This protein binds this small molecule.
Small molecule (SMILES): OC[C@H]1O[C@@](CO)(O[C@H]2O[C@H](CO)[C@@H](O)[C@H](O)[C@H]2O)[C@@H](O)[C@@H]1O

Sequence of chain 24.A:
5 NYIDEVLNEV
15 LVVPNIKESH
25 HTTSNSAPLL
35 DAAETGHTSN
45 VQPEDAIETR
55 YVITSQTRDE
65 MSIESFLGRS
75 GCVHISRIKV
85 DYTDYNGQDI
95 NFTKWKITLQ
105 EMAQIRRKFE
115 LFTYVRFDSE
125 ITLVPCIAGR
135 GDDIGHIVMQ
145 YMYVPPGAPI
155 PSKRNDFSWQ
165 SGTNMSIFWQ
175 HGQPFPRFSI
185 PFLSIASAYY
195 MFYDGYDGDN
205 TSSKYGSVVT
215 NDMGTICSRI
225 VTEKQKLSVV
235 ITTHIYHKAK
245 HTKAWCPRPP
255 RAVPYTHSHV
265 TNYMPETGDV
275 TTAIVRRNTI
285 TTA

Binding-site contacts:
Ligand atom O5 contacts residue THR102 of chain 24.A at 3.6 Å.
Ligand atom C4 contacts residue HIS263 of chain 24.A at 3.7 Å.
Ligand atom C6 contacts residue LEU103 of chain 24.A at 2.7 Å (hydrophobic).
Ligand atom O2 contacts residue TYR193 of chain 24.A at 3.9 Å.
Ligand atom O2 contacts residue MET217 of chain 24.A at 3.3 Å (h-bond).
Ligand atom C3 contacts residue ASN215 of chain 24.A at 3.5 Å.
Ligand atom C3 contacts residue MET217 of chain 24.A at 3.2 Å (hydrophobic).
Ligand atom O3 contacts residue TYR194 of chain 24.A at 3.9 Å.
Ligand atom C4 contacts residue THR102 of chain 24.A at 3.9 Å.
Ligand atom O4 contacts residue THR102 of chain 24.A at 3.8 Å.
Ligand atom C5 contacts residue LEU103 of chain 24.A at 3.5 Å (hydrophobic).
Ligand atom O3 contacts residue ASN215 of chain 24.A at 2.1 Å.
Ligand atom O6 contacts residue THR102 of chain 24.A at 2.4 Å.
Ligand atom O3 contacts residue MET217 of chain 24.A at 2.5 Å (h-bond).
Ligand atom O6 contacts residue LEU103 of chain 24.A at 4.0 Å.
Ligand atom O2 contacts residue ASN215 of chain 24.A at 3.5 Å.
Ligand atom O4 contacts residue ASN215 of chain 24.A at 3.4 Å (h-bond).
Ligand atom O5 contacts residue LEU103 of chain 24.A at 3.3 Å.
Ligand atom O5 contacts residue LEU103 of chain 24.A at 3.0 Å (h-bond).
Ligand atom C4 contacts residue ASN215 of chain 24.A at 4.0 Å.
Ligand atom C1 contacts residue MET195 of chain 24.A at 3.2 Å (hydrophobic).
Ligand atom O6 contacts residue ILE101 of chain 24.A at 2.1 Å (h-bond).
Ligand atom O3 contacts residue ILE101 of chain 24.A at 3.5 Å.
Ligand atom C5 contacts residue HIS263 of chain 24.A at 3.9 Å.
Ligand atom C5 contacts residue THR102 of chain 24.A at 2.8 Å.
Ligand atom O6 contacts residue LEU103 of chain 24.A at 3.3 Å.
Ligand atom O4 contacts residue HIS263 of chain 24.A at 2.6 Å.
Ligand atom C6 contacts residue THR102 of chain 24.A at 1.9 Å.
Ligand atom C6 contacts residue ILE101 of chain 24.A at 3.2 Å (hydrophobic).
Ligand atom C5 contacts residue LEU103 of chain 24.A at 3.0 Å (hydrophobic).
Ligand atom C6 contacts residue LEU103 of chain 24.A at 3.2 Å (hydrophobic).
Ligand atom O1 contacts residue GLN104 of chain 24.A at 3.9 Å.
Ligand atom O2 contacts residue MET195 of chain 24.A at 3.6 Å.
Ligand atom C6 contacts residue HIS241 of chain 24.A at 3.7 Å.
Ligand atom O4 contacts residue ILE101 of chain 24.A at 4.0 Å.
Ligand atom C2 contacts residue TYR193 of chain 24.A at 3.8 Å (hydrophobic).
Ligand atom O1 contacts residue TYR194 of chain 24.A at 3.8 Å.
Ligand atom O1 contacts residue MET195 of chain 24.A at 3.8 Å.
Ligand atom C2 contacts residue MET217 of chain 24.A at 3.5 Å (hydrophobic).
Ligand atom O6 contacts residue HIS241 of chain 24.A at 4.0 Å.